Sequence of chain 1.B:
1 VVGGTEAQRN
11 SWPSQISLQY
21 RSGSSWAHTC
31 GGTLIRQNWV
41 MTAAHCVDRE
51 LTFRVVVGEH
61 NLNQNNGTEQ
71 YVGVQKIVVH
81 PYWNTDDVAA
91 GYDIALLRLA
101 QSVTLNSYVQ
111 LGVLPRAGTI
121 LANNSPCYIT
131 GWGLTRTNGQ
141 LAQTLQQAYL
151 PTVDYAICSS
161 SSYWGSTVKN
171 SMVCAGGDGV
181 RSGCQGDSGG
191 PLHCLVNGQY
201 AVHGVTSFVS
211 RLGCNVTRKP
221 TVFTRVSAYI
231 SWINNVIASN

Binding-site contacts:
Ligand atom CG2 contacts residue CYS184 of chain 1.B at 3.6 Å (hydrophobic).
Ligand atom CG1 contacts residue THR206 of chain 1.B at 3.9 Å.
Ligand atom C contacts residue ASP187 of chain 1.B at 4.2 Å.
Ligand atom O contacts residue SER188 of chain 1.B at 2.3 Å (h-bond).
Ligand atom CG1 contacts residue CYS184 of chain 1.B at 4.1 Å (hydrophobic).
Ligand atom O contacts residue GLY186 of chain 1.B at 3.1 Å (h-bond).
Ligand atom N contacts residue PHE208 of chain 1.B at 4.2 Å.
Ligand atom O contacts residue GLN185 of chain 1.B at 3.5 Å.
Ligand atom O contacts residue ASP187 of chain 1.B at 3.1 Å (salt-bridge).
Ligand atom C contacts residue GLN185 of chain 1.B at 3.9 Å.
Ligand atom CB contacts residue LYS1 of chain 1.C at 3.6 Å.
Ligand atom CG2 contacts residue GLN185 of chain 1.B at 3.3 Å.
Ligand atom CG1 contacts residue SER207 of chain 1.B at 4.1 Å.
Ligand atom N contacts residue SER207 of chain 1.B at 3.3 Å (h-bond).
Ligand atom CB contacts residue GLN185 of chain 1.B at 3.6 Å.
Ligand atom CA contacts residue GLN185 of chain 1.B at 3.8 Å.
Ligand atom CA contacts residue HIS45 of chain 1.B at 4.3 Å.
Ligand atom CG1 contacts residue VAL209 of chain 1.B at 4.0 Å (hydrophobic).
Ligand atom CB contacts residue CYS184 of chain 1.B at 3.5 Å (hydrophobic).
Ligand atom CD1 contacts residue CYS184 of chain 1.B at 3.2 Å (hydrophobic).
Ligand atom CD1 contacts residue SER188 of chain 1.B at 3.7 Å.
Ligand atom N contacts residue SER188 of chain 1.B at 2.7 Å (h-bond).
Ligand atom CA contacts residue SER188 of chain 1.B at 2.5 Å.
Ligand atom CD1 contacts residue ASP187 of chain 1.B at 3.9 Å.
Ligand atom C contacts residue GLY186 of chain 1.B at 3.6 Å.
Ligand atom O contacts residue LYS1 of chain 1.C at 2.2 Å (salt-bridge).
Ligand atom CD1 contacts residue GLY183 of chain 1.B at 4.0 Å.
Ligand atom CG1 contacts residue SER188 of chain 1.B at 3.5 Å.
Ligand atom N contacts residue HIS45 of chain 1.B at 3.6 Å.
Ligand atom C contacts residue CYS184 of chain 1.B at 4.2 Å (hydrophobic).
Ligand atom CD1 contacts residue THR206 of chain 1.B at 3.0 Å.
Ligand atom N contacts residue LYS1 of chain 1.C at 3.5 Å (salt-bridge).
Ligand atom C contacts residue HIS45 of chain 1.B at 3.9 Å.
Ligand atom CB contacts residue SER188 of chain 1.B at 3.4 Å.
Ligand atom CA contacts residue LYS1 of chain 1.C at 2.5 Å.
Ligand atom O contacts residue CYS184 of chain 1.B at 3.0 Å (h-bond).
Ligand atom C contacts residue SER188 of chain 1.B at 1.4 Å.
Ligand atom CG2 contacts residue VAL209 of chain 1.B at 3.2 Å (hydrophobic).
Ligand atom CG1 contacts residue PHE208 of chain 1.B at 3.9 Å (hydrophobic).
Ligand atom C contacts residue LYS1 of chain 1.C at 1.4 Å.

This protein binds this small molecule.
Small molecule (SMILES): CC[C@H](C)[C@H](N)C(=O)O